This protein binds this small molecule.
Small molecule (SMILES): CC[C@H](C)[C@H](NC(=O)[C@@H](NC(=O)[C@H](CC1=CN=C2CC=CC=C12)NC(C)=O)C(C)C)C(=O)N1CCC[C@H]1C(N)=O

Binding-site contacts:
Ligand atom CD1 contacts residue PHE10 of chain 2.A at 3.7 Å (hydrophobic).
Ligand atom NE1 contacts residue PHE10 of chain 2.A at 3.4 Å.
Ligand atom C contacts residue PHE10 of chain 2.A at 3.7 Å (hydrophobic).
Ligand atom CD1 contacts residue THR119 of chain 1.A at 3.9 Å.
Ligand atom CB contacts residue GLN9 of chain 2.A at 3.7 Å.
Ligand atom CZ2 contacts residue HIS115 of chain 1.A at 3.7 Å.
Ligand atom CE2 contacts residue THR119 of chain 1.A at 3.7 Å.
Ligand atom CB contacts residue ARG93 of chain 1.A at 3.7 Å.
Ligand atom CZ3 contacts residue PHE10 of chain 2.A at 3.7 Å (hydrophobic).
Ligand atom CA contacts residue PHE10 of chain 2.A at 4.0 Å (hydrophobic).
Ligand atom CZ3 contacts residue ILE8 of chain 2.A at 3.9 Å (hydrophobic).
Ligand atom O contacts residue GLN9 of chain 2.A at 2.9 Å (h-bond).
Ligand atom CE3 contacts residue GLN9 of chain 2.A at 3.5 Å.
Ligand atom NE1 contacts residue THR119 of chain 1.A at 3.7 Å.
Ligand atom CG2 contacts residue GLN9 of chain 2.A at 3.7 Å.
Ligand atom N contacts residue GLN9 of chain 2.A at 2.8 Å (h-bond).
Ligand atom CE2 contacts residue PHE10 of chain 2.A at 3.4 Å (hydrophobic).
Ligand atom CE3 contacts residue PHE10 of chain 2.A at 3.6 Å (hydrophobic).
Ligand atom CG contacts residue CYS7 of chain 2.A at 3.7 Å (hydrophobic).
Ligand atom CD2 contacts residue PHE10 of chain 2.A at 3.7 Å (hydrophobic).
Ligand atom CZ3 contacts residue LEU94 of chain 1.A at 3.9 Å (hydrophobic).
Ligand atom CE2 contacts residue HIS115 of chain 1.A at 3.9 Å.
Ligand atom O contacts residue THR11 of chain 2.A at 3.1 Å (h-bond).
Ligand atom CA contacts residue GLN9 of chain 2.A at 3.9 Å.
Ligand atom CZ2 contacts residue THR119 of chain 1.A at 3.8 Å.
Ligand atom NE1 contacts residue HIS115 of chain 1.A at 3.4 Å (h-bond).
Ligand atom CE3 contacts residue ILE8 of chain 2.A at 3.5 Å (hydrophobic).
Ligand atom CG1 contacts residue THR11 of chain 2.A at 3.7 Å.
Ligand atom CH2 contacts residue PHE10 of chain 2.A at 3.8 Å (hydrophobic).
Ligand atom O contacts residue GLN9 of chain 2.A at 3.8 Å.
Ligand atom CD contacts residue CYS7 of chain 2.A at 3.3 Å (hydrophobic).
Ligand atom CG contacts residue PHE10 of chain 2.A at 4.0 Å (hydrophobic).
Ligand atom O contacts residue ILE8 of chain 2.A at 3.5 Å.
Ligand atom O contacts residue PHE10 of chain 2.A at 3.4 Å.
Ligand atom CH2 contacts residue PHE88 of chain 1.A at 3.5 Å (hydrophobic).
Ligand atom CG2 contacts residue THR11 of chain 2.A at 3.9 Å.
Ligand atom CZ3 contacts residue PHE88 of chain 1.A at 3.8 Å (hydrophobic).
Ligand atom CA contacts residue GLN9 of chain 2.A at 3.2 Å.
Ligand atom CZ2 contacts residue PHE10 of chain 2.A at 3.9 Å (hydrophobic).
Ligand atom C contacts residue GLN9 of chain 2.A at 3.5 Å.

Sequence of chain 1.A:
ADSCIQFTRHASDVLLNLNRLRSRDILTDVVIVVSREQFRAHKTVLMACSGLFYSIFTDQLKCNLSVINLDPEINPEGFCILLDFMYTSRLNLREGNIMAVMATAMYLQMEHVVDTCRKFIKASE

Sequence of chain 2.A:
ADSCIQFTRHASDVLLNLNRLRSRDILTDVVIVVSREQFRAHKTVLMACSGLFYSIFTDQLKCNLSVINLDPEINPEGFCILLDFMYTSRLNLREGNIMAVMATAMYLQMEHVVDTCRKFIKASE